Sequence of chain 1.A:
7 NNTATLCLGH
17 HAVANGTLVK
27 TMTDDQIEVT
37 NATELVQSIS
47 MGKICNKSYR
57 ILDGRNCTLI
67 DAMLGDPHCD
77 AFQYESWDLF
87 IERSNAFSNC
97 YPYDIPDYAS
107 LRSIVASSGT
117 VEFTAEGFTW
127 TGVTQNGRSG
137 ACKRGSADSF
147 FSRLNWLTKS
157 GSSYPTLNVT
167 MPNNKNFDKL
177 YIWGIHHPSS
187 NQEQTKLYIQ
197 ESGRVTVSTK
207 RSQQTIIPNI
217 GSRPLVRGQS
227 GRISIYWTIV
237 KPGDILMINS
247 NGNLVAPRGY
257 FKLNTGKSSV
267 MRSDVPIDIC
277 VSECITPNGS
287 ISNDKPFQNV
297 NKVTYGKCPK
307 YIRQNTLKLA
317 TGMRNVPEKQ

Binding-site contacts:
Ligand atom O5 contacts residue PHE93 of chain 1.A at 4.1 Å.
Ligand atom O7 contacts residue ASN62 of chain 1.A at 2.9 Å (h-bond).
Ligand atom O6 contacts residue PHE93 of chain 1.A at 4.4 Å.
Ligand atom C5 contacts residue ASN62 of chain 1.A at 3.5 Å.
Ligand atom C6 contacts residue PHE93 of chain 1.A at 4.4 Å (hydrophobic).
Ligand atom C2 contacts residue ASN62 of chain 1.A at 2.6 Å.
Ligand atom N2 contacts residue ASN62 of chain 1.A at 3.2 Å (h-bond).
Ligand atom C6 contacts residue ASN62 of chain 1.A at 4.3 Å.
Ligand atom C8 contacts residue ARG61 of chain 1.A at 4.1 Å.
Ligand atom O5 contacts residue ASN62 of chain 1.A at 2.3 Å (h-bond).
Ligand atom C3 contacts residue ASN62 of chain 1.A at 3.9 Å.
Ligand atom C4 contacts residue ASN62 of chain 1.A at 4.3 Å.
Ligand atom C7 contacts residue ASN62 of chain 1.A at 3.2 Å.
Ligand atom C1 contacts residue ASN62 of chain 1.A at 1.4 Å.

This protein binds this small molecule.
Small molecule (SMILES): CC(=O)N[C@H]1[C@H](O[C@H]2[C@H](O)[C@@H](NC(C)=O)CO[C@@H]2CO)O[C@H](CO)[C@@H](O)[C@@H]1O